This small molecule binds to this protein.
Small molecule (SMILES): CC(=O)N[C@H]1[C@H](O[C@H]2[C@H](O)[C@@H](NC(C)=O)CO[C@@H]2CO[C@@H]2O[C@@H](C)[C@@H](O)[C@@H](O)[C@@H]2O)O[C@H](CO)[C@@H](O)[C@@H]1O

Sequence of chain 1.B:
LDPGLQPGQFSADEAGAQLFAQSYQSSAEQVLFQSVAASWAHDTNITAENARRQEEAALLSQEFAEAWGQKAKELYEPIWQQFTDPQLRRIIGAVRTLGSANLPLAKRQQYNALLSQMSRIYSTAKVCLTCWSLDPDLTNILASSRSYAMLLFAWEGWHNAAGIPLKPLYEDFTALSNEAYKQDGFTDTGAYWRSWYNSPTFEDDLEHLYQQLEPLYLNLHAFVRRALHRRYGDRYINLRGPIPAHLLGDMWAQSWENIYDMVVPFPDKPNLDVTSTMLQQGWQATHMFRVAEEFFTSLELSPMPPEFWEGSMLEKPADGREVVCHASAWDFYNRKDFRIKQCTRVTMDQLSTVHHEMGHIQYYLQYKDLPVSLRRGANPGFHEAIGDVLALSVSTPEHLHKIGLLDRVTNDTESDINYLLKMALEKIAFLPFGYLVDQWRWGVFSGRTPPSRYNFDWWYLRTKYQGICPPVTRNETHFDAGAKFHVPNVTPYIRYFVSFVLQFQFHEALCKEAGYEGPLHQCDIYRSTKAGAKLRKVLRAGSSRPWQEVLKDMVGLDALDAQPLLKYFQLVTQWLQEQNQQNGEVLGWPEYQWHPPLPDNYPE

Binding-site contacts:
Ligand atom C8 contacts residue GLU403 of chain 1.B at 3.6 Å.
Ligand atom O6 contacts residue GLY523 of chain 1.B at 3.2 Å (h-bond).
Ligand atom C6 contacts residue GLN527 of chain 1.B at 3.4 Å.
Ligand atom O4 contacts residue ASP417 of chain 1.B at 3.8 Å.
Ligand atom N2 contacts residue ASN416 of chain 1.B at 3.0 Å (h-bond).
Ligand atom C3 contacts residue GLN527 of chain 1.B at 3.5 Å.
Ligand atom O7 contacts residue ASN416 of chain 1.B at 2.8 Å (h-bond).
Ligand atom C3 contacts residue ASN416 of chain 1.B at 3.8 Å.
Ligand atom C4 contacts residue ASP417 of chain 1.B at 3.9 Å.
Ligand atom C1 contacts residue GLN527 of chain 1.B at 3.5 Å.
Ligand atom O3 contacts residue ASP417 of chain 1.B at 3.8 Å.
Ligand atom C4 contacts residue THR418 of chain 1.B at 4.0 Å.
Ligand atom O3 contacts residue ASN416 of chain 1.B at 3.8 Å.
Ligand atom O3 contacts residue THR418 of chain 1.B at 3.8 Å.
Ligand atom C6 contacts residue ASP421 of chain 1.B at 3.1 Å.
Ligand atom O4 contacts residue PRO524 of chain 1.B at 3.5 Å.
Ligand atom C3 contacts residue PRO524 of chain 1.B at 3.7 Å (hydrophobic).
Ligand atom C8 contacts residue GLN527 of chain 1.B at 3.9 Å.
Ligand atom C7 contacts residue GLN527 of chain 1.B at 3.7 Å.
Ligand atom O6 contacts residue GLU522 of chain 1.B at 3.3 Å.
Ligand atom O5 contacts residue ASN416 of chain 1.B at 2.4 Å (h-bond).
Ligand atom C4 contacts residue PRO524 of chain 1.B at 4.2 Å (hydrophobic).
Ligand atom N2 contacts residue GLN527 of chain 1.B at 2.8 Å (h-bond).
Ligand atom C4 contacts residue ASN416 of chain 1.B at 3.7 Å.
Ligand atom C5 contacts residue ASN416 of chain 1.B at 3.6 Å.
Ligand atom O3 contacts residue PRO524 of chain 1.B at 4.0 Å.
Ligand atom C4 contacts residue ASN416 of chain 1.B at 4.2 Å.
Ligand atom C2 contacts residue GLN527 of chain 1.B at 3.4 Å.
Ligand atom C1 contacts residue ASN416 of chain 1.B at 1.4 Å.
Ligand atom C2 contacts residue ASN416 of chain 1.B at 2.5 Å.
Ligand atom C3 contacts residue ASN416 of chain 1.B at 3.6 Å.
Ligand atom O4 contacts residue THR418 of chain 1.B at 3.1 Å.
Ligand atom C7 contacts residue ASN416 of chain 1.B at 3.1 Å.
Ligand atom C5 contacts residue ASN416 of chain 1.B at 3.7 Å.
Ligand atom C4 contacts residue GLU522 of chain 1.B at 3.6 Å.
Ligand atom O7 contacts residue PRO524 of chain 1.B at 3.3 Å.
Ligand atom O4 contacts residue GLU522 of chain 1.B at 4.2 Å.
Ligand atom O5 contacts residue GLY523 of chain 1.B at 4.0 Å.
Ligand atom C6 contacts residue ASN416 of chain 1.B at 3.6 Å.
Ligand atom O3 contacts residue GLN527 of chain 1.B at 4.2 Å.